A protein and the small-molecule ligand that binds it are described below.
Small molecule (SMILES): N[C@@H]1[C@@H](O)[C@@H](O)[C@@H](CO)O[C@@H]1O

Binding-site contacts:
Ligand atom N2 contacts residue ASP115 of chain 1.A at 2.6 Å (salt-bridge).
Ligand atom C3 contacts residue ASN249 of chain 1.A at 4.1 Å.
Ligand atom N2 contacts residue GLN269 of chain 1.A at 2.8 Å (h-bond).
Ligand atom O3 contacts residue GLN269 of chain 1.A at 2.5 Å (h-bond).
Ligand atom O1 contacts residue TYR168 of chain 1.A at 3.3 Å.
Ligand atom C2 contacts residue GLN269 of chain 1.A at 3.5 Å.
Ligand atom O6 contacts residue TRP196 of chain 1.A at 3.2 Å.
Ligand atom O5 contacts residue ARG116 of chain 1.A at 3.1 Å (salt-bridge).
Ligand atom C1 contacts residue ASP166 of chain 1.A at 3.3 Å.
Ligand atom O4 contacts residue PHE41 of chain 1.A at 3.5 Å.
Ligand atom N2 contacts residue TYR168 of chain 1.A at 3.2 Å.
Ligand atom O3 contacts residue ASN249 of chain 1.A at 3.1 Å (h-bond).
Ligand atom C1 contacts residue ARG116 of chain 1.A at 3.8 Å.
Ligand atom C2 contacts residue GLN42 of chain 1.A at 4.0 Å.
Ligand atom O6 contacts residue HIS224 of chain 1.A at 3.2 Å.
Ligand atom C6 contacts residue TRP196 of chain 1.A at 3.7 Å (hydrophobic).
Ligand atom N2 contacts residue PHE41 of chain 1.A at 4.1 Å.
Ligand atom C2 contacts residue ASP115 of chain 1.A at 3.1 Å.
Ligand atom O3 contacts residue PHE41 of chain 1.A at 3.3 Å.
Ligand atom C4 contacts residue ASP39 of chain 1.A at 3.2 Å.
Ligand atom O6 contacts residue ASP39 of chain 1.A at 2.8 Å (salt-bridge).
Ligand atom C6 contacts residue ASP39 of chain 1.A at 3.0 Å.
Ligand atom C5 contacts residue ASP39 of chain 1.A at 3.7 Å.
Ligand atom O1 contacts residue TRP196 of chain 1.A at 3.3 Å.
Ligand atom O5 contacts residue GLN42 of chain 1.A at 3.1 Å (h-bond).
Ligand atom O1 contacts residue ASP115 of chain 1.A at 4.1 Å.
Ligand atom O4 contacts residue ASP39 of chain 1.A at 2.7 Å (salt-bridge).
Ligand atom C3 contacts residue GLN269 of chain 1.A at 3.4 Å.
Ligand atom C1 contacts residue GLN42 of chain 1.A at 3.8 Å.
Ligand atom C5 contacts residue TRP196 of chain 1.A at 3.6 Å (hydrophobic).
Ligand atom C6 contacts residue GLN42 of chain 1.A at 3.5 Å.
Ligand atom O1 contacts residue ASP166 of chain 1.A at 2.6 Å (salt-bridge).
Ligand atom C2 contacts residue PHE41 of chain 1.A at 3.8 Å (hydrophobic).
Ligand atom C6 contacts residue ARG116 of chain 1.A at 4.0 Å.
Ligand atom O5 contacts residue TRP196 of chain 1.A at 3.7 Å.
Ligand atom C4 contacts residue GLN42 of chain 1.A at 4.0 Å.
Ligand atom C5 contacts residue GLN42 of chain 1.A at 3.8 Å.
Ligand atom O5 contacts residue ASP166 of chain 1.A at 3.5 Å (salt-bridge).
Ligand atom O4 contacts residue GLN42 of chain 1.A at 3.1 Å (h-bond).
Ligand atom C1 contacts residue ASP115 of chain 1.A at 3.4 Å.

Sequence of chain 1.A:
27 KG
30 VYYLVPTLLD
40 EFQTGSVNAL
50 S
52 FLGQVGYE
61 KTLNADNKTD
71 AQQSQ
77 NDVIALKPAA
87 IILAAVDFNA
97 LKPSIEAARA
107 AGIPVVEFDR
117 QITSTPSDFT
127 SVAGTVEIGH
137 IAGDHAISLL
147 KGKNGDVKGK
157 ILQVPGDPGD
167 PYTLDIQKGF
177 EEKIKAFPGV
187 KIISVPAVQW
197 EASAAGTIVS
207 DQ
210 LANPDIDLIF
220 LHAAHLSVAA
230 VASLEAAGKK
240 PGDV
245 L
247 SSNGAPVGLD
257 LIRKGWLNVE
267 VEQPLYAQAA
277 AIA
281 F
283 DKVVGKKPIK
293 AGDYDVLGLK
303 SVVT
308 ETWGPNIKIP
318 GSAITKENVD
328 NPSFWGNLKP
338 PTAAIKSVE